Sequence of chain 1.B:
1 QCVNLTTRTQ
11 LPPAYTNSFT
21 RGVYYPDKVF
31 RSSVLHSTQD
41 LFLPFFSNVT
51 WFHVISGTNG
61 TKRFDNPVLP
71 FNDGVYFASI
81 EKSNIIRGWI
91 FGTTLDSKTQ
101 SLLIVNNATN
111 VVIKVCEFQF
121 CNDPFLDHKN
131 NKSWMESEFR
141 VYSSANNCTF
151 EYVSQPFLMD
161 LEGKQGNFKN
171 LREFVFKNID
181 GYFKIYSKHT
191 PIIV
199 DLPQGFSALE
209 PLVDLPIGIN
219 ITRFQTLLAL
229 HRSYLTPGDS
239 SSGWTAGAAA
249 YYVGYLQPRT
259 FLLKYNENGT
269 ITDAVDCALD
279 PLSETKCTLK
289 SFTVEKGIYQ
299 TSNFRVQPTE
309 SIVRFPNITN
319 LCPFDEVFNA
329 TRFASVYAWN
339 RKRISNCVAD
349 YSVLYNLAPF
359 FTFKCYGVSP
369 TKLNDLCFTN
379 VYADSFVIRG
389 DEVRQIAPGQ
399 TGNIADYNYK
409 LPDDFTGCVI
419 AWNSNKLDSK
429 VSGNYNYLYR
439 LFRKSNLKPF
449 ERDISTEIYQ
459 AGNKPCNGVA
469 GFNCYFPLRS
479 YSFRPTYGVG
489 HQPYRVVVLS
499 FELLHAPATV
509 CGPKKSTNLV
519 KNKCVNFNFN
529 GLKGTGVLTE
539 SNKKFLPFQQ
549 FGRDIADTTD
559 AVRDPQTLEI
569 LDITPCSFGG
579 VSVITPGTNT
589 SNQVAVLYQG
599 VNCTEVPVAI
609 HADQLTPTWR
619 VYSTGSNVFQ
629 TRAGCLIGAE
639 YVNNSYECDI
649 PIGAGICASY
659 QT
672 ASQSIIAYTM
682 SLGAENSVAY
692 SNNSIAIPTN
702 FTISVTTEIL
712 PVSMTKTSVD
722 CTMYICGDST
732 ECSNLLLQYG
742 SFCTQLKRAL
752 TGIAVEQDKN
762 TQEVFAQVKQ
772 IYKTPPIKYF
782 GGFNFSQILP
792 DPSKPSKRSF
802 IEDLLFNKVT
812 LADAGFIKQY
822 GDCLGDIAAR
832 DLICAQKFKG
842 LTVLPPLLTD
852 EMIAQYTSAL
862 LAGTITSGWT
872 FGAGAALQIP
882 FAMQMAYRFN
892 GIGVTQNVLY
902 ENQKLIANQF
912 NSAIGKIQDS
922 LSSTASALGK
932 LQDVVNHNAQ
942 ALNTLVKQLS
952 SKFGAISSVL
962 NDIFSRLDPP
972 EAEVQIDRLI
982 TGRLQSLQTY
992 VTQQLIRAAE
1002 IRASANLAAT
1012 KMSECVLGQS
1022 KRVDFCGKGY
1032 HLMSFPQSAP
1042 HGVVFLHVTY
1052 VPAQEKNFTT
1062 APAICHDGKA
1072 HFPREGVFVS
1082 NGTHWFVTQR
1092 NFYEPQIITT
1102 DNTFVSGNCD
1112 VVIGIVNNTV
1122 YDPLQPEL

Binding-site contacts:
Ligand atom C8 contacts residue ASN641 of chain 1.B at 4.3 Å.
Ligand atom C3 contacts residue ASN641 of chain 1.B at 3.8 Å.
Ligand atom O7 contacts residue ASN641 of chain 1.B at 3.0 Å (h-bond).
Ligand atom C4 contacts residue ASN641 of chain 1.B at 4.2 Å.
Ligand atom C1 contacts residue ASN641 of chain 1.B at 1.4 Å.
Ligand atom C5 contacts residue ASN641 of chain 1.B at 3.7 Å.
Ligand atom C7 contacts residue ASN641 of chain 1.B at 3.1 Å.
Ligand atom N2 contacts residue ASN641 of chain 1.B at 2.9 Å (h-bond).
Ligand atom C2 contacts residue ASN641 of chain 1.B at 2.5 Å.
Ligand atom O5 contacts residue ASN641 of chain 1.B at 2.4 Å (h-bond).

This protein binds this small molecule.
Small molecule (SMILES): CC(=O)N[C@@H]1[C@@H](O)[C@H](O)[C@@H](CO)O[C@H]1O